This protein binds this small molecule.
Small molecule (SMILES): CN[C@@H]1CCc2c(ccc(O)c2O)[C@H]1O

Sequence of chain 1.D:
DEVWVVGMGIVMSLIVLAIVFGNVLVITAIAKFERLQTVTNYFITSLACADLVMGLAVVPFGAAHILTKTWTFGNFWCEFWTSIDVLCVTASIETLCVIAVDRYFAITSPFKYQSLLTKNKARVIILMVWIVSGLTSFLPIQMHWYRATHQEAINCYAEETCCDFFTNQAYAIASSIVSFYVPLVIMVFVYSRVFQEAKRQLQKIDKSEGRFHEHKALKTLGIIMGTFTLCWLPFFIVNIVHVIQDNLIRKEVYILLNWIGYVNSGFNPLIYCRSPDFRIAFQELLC

Binding-site contacts:
Ligand atom CAA contacts residue VAL148 of chain 1.D at 3.6 Å (hydrophobic).
Ligand atom CAC contacts residue PHE321 of chain 1.D at 4.1 Å (hydrophobic).
Ligand atom OAM contacts residue ASP144 of chain 1.D at 2.4 Å (salt-bridge).
Ligand atom CAC contacts residue VAL145 of chain 1.D at 4.3 Å (hydrophobic).
Ligand atom CAG contacts residue ASN324 of chain 1.D at 4.4 Å.
Ligand atom CAB contacts residue VAL148 of chain 1.D at 3.9 Å (hydrophobic).
Ligand atom CAH contacts residue TYR339 of chain 1.D at 4.2 Å (hydrophobic).
Ligand atom OAL contacts residue SER234 of chain 1.D at 2.5 Å (h-bond).
Ligand atom CAD contacts residue ASN324 of chain 1.D at 3.8 Å.
Ligand atom CAB contacts residue VAL145 of chain 1.D at 3.8 Å (hydrophobic).
Ligand atom CAG contacts residue TYR339 of chain 1.D at 3.9 Å (hydrophobic).
Ligand atom OAM contacts residue TYR347 of chain 1.D at 4.1 Å.
Ligand atom CAB contacts residue PHE321 of chain 1.D at 4.2 Å (hydrophobic).
Ligand atom CAF contacts residue PHE320 of chain 1.D at 4.4 Å (hydrophobic).
Ligand atom OAL contacts residue PHE321 of chain 1.D at 4.0 Å.
Ligand atom CAO contacts residue ASN343 of chain 1.D at 4.1 Å.
Ligand atom NAN contacts residue TYR347 of chain 1.D at 3.5 Å (h-bond).
Ligand atom OAM contacts residue VAL148 of chain 1.D at 3.6 Å.
Ligand atom CAD contacts residue SER234 of chain 1.D at 3.8 Å.
Ligand atom CAI contacts residue ASN343 of chain 1.D at 4.4 Å.
Ligand atom NAN contacts residue ASP144 of chain 1.D at 2.4 Å (salt-bridge).
Ligand atom CAG contacts residue PHE320 of chain 1.D at 4.2 Å (hydrophobic).
Ligand atom NAN contacts residue ASN343 of chain 1.D at 3.7 Å.
Ligand atom OAK contacts residue PHE224 of chain 1.D at 4.3 Å.
Ligand atom CAA contacts residue VAL145 of chain 1.D at 3.9 Å (hydrophobic).
Ligand atom CAI contacts residue ASP144 of chain 1.D at 3.2 Å.
Ligand atom OAL contacts residue SER238 of chain 1.D at 4.0 Å.
Ligand atom OAL contacts residue SER235 of chain 1.D at 3.8 Å.
Ligand atom CAH contacts residue PHE224 of chain 1.D at 4.0 Å (hydrophobic).
Ligand atom CAG contacts residue PHE224 of chain 1.D at 3.5 Å (hydrophobic).
Ligand atom CAH contacts residue PHE320 of chain 1.D at 4.4 Å (hydrophobic).
Ligand atom OAM contacts residue VAL145 of chain 1.D at 3.7 Å.
Ligand atom CAO contacts residue ASP144 of chain 1.D at 3.5 Å.
Ligand atom CAO contacts residue TYR347 of chain 1.D at 4.3 Å (hydrophobic).
Ligand atom OAK contacts residue SER234 of chain 1.D at 3.2 Å (h-bond).
Ligand atom CAC contacts residue SER234 of chain 1.D at 3.6 Å.
Ligand atom CAB contacts residue SER238 of chain 1.D at 4.4 Å.
Ligand atom CAE contacts residue PHE320 of chain 1.D at 4.3 Å (hydrophobic).
Ligand atom CAJ contacts residue ASP144 of chain 1.D at 3.2 Å.
Ligand atom OAK contacts residue ASN324 of chain 1.D at 2.9 Å (h-bond).